Sequence of chain 1.A:
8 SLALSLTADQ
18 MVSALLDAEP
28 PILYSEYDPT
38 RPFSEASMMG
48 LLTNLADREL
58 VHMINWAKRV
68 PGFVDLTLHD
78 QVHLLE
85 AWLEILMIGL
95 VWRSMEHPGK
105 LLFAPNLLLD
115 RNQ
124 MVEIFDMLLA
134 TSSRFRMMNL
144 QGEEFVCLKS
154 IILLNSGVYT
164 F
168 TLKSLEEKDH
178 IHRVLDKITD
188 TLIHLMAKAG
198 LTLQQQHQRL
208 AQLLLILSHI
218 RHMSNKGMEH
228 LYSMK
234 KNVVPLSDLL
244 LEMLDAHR

A protein and the small-molecule ligand that binds it are described below.
Small molecule (SMILES): CC[C@H](C)[C@H](NC(=O)[C@@H](N)CCCCN)C(=O)N[C@@H](CC(C)C)C(=O)N[C@@H](Cc1cnc[nH]1)C(=O)N[C@@H](CCCN=C(N)N)C(=O)N[C@@H](CC(C)C)C(=O)N[C@@H](CC(C)C)C(=O)N[C@@H](CCC(N)=O)C(=O)N[C@H](C=O)CCC(=O)O

Binding-site contacts:
Ligand atom O contacts residue LYS65 of chain 1.A at 3.1 Å (salt-bridge).
Ligand atom CD2 contacts residue ILE61 of chain 1.A at 3.9 Å (hydrophobic).
Ligand atom CD1 contacts residue LEU82 of chain 1.A at 3.8 Å (hydrophobic).
Ligand atom CD contacts residue GLU83 of chain 1.A at 3.4 Å.
Ligand atom O contacts residue LYS65 of chain 1.A at 3.1 Å (salt-bridge).
Ligand atom CA contacts residue VAL79 of chain 1.A at 4.0 Å (hydrophobic).
Ligand atom CD2 contacts residue GLU83 of chain 1.A at 3.6 Å.
Ligand atom CE1 contacts residue LEU75 of chain 1.A at 3.5 Å (hydrophobic).
Ligand atom CG1 contacts residue GLU245 of chain 1.A at 3.2 Å.
Ligand atom CD2 contacts residue VAL79 of chain 1.A at 3.5 Å (hydrophobic).
Ligand atom CB contacts residue GLU245 of chain 1.A at 3.7 Å.
Ligand atom CB contacts residue LEU242 of chain 1.A at 3.9 Å (hydrophobic).
Ligand atom CD1 contacts residue GLU245 of chain 1.A at 3.6 Å.
Ligand atom CD2 contacts residue LEU82 of chain 1.A at 4.0 Å (hydrophobic).
Ligand atom CD1 contacts residue GLN78 of chain 1.A at 4.0 Å.
Ligand atom CD contacts residue LEU75 of chain 1.A at 3.7 Å (hydrophobic).
Ligand atom C contacts residue GLU245 of chain 1.A at 3.6 Å.
Ligand atom CA contacts residue GLU245 of chain 1.A at 3.8 Å.
Ligand atom CD1 contacts residue LEU242 of chain 1.A at 3.6 Å (hydrophobic).
Ligand atom C contacts residue LYS65 of chain 1.A at 3.4 Å.
Ligand atom CA contacts residue LYS65 of chain 1.A at 3.9 Å.
Ligand atom CD2 contacts residue GLN78 of chain 1.A at 3.6 Å.
Ligand atom CD2 contacts residue LEU75 of chain 1.A at 3.3 Å (hydrophobic).
Ligand atom CB contacts residue LEU75 of chain 1.A at 3.5 Å (hydrophobic).
Ligand atom NZ contacts residue GLU83 of chain 1.A at 2.8 Å (salt-bridge).
Ligand atom NE2 contacts residue LEU75 of chain 1.A at 3.6 Å.
Ligand atom CB contacts residue GLU245 of chain 1.A at 4.0 Å.
Ligand atom CG2 contacts residue LEU242 of chain 1.A at 3.9 Å (hydrophobic).
Ligand atom CD1 contacts residue ASP241 of chain 1.A at 3.6 Å.
Ligand atom N contacts residue GLU245 of chain 1.A at 2.8 Å (salt-bridge).
Ligand atom CA contacts residue GLU245 of chain 1.A at 3.5 Å.
Ligand atom CD1 contacts residue ILE61 of chain 1.A at 3.6 Å (hydrophobic).
Ligand atom NZ contacts residue VAL79 of chain 1.A at 4.0 Å.
Ligand atom CG contacts residue LEU75 of chain 1.A at 3.5 Å (hydrophobic).
Ligand atom O contacts residue LEU75 of chain 1.A at 4.0 Å.
Ligand atom CE contacts residue GLU83 of chain 1.A at 3.4 Å.
Ligand atom CD2 contacts residue MET246 of chain 1.A at 3.9 Å (hydrophobic).
Ligand atom C contacts residue LYS65 of chain 1.A at 3.9 Å.
Ligand atom NE2 contacts residue LEU75 of chain 1.A at 3.0 Å.
Ligand atom CD1 contacts residue VAL79 of chain 1.A at 3.8 Å (hydrophobic).